Sequence of chain 1.B:
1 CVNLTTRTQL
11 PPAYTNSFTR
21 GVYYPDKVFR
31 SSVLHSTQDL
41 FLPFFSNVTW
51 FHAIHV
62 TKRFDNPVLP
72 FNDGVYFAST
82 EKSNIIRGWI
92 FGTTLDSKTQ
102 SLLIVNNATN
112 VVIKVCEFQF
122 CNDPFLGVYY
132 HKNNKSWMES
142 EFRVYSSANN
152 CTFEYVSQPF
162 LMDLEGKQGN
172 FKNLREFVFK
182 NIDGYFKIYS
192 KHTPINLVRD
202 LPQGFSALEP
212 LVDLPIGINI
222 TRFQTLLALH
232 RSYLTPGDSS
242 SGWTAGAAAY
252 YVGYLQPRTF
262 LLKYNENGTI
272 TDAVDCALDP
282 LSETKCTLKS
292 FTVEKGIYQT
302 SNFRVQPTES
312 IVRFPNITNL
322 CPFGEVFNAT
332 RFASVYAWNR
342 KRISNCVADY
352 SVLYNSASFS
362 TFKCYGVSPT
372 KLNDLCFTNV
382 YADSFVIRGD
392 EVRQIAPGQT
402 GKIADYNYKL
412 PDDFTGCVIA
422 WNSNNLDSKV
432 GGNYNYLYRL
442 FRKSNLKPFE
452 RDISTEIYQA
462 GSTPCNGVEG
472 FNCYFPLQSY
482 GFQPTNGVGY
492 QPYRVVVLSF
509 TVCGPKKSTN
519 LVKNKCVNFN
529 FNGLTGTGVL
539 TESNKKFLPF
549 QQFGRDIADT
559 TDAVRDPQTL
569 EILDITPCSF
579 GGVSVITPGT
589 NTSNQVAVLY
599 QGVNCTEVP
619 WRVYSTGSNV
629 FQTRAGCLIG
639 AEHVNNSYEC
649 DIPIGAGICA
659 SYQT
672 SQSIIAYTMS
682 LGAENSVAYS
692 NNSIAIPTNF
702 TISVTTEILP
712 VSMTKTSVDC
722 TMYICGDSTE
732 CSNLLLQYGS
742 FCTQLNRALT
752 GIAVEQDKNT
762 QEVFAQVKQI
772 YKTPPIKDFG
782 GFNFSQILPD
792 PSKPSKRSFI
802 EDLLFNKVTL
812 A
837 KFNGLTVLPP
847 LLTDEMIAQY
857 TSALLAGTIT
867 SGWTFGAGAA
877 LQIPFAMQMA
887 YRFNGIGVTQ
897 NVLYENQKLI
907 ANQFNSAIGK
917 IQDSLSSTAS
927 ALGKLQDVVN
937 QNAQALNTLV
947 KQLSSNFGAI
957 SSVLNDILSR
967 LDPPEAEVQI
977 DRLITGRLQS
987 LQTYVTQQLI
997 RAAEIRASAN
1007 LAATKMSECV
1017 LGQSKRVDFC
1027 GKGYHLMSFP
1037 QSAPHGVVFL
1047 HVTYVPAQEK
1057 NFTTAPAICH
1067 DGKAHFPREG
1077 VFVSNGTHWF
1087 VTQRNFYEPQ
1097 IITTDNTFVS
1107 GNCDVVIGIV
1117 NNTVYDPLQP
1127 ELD

The small molecule below binds the protein below.
Small molecule (SMILES): CC(=O)N[C@@H]1[C@@H](O)[C@H](O)[C@@H](CO)O[C@H]1O

Binding-site contacts:
Ligand atom O5 contacts residue PHE1086 of chain 1.B at 3.7 Å.
Ligand atom C2 contacts residue ASN1081 of chain 1.B at 2.5 Å.
Ligand atom C3 contacts residue ASN1081 of chain 1.B at 3.8 Å.
Ligand atom O5 contacts residue ASN1081 of chain 1.B at 2.5 Å (h-bond).
Ligand atom C5 contacts residue PHE1086 of chain 1.B at 4.4 Å (hydrophobic).
Ligand atom O6 contacts residue HIS1084 of chain 1.B at 3.1 Å (h-bond).
Ligand atom C5 contacts residue HIS1084 of chain 1.B at 3.7 Å.
Ligand atom C6 contacts residue HIS1084 of chain 1.B at 3.5 Å.
Ligand atom C4 contacts residue ASN1081 of chain 1.B at 4.3 Å.
Ligand atom C1 contacts residue ASN1081 of chain 1.B at 1.4 Å.
Ligand atom C7 contacts residue ASN1081 of chain 1.B at 3.9 Å.
Ligand atom C6 contacts residue PHE1086 of chain 1.B at 3.5 Å (hydrophobic).
Ligand atom O5 contacts residue HIS1084 of chain 1.B at 4.2 Å.
Ligand atom C5 contacts residue ASN1081 of chain 1.B at 3.8 Å.
Ligand atom O6 contacts residue PHE1086 of chain 1.B at 4.4 Å.
Ligand atom N2 contacts residue ASN1081 of chain 1.B at 2.8 Å (h-bond).